Sequence of chain 1.C:
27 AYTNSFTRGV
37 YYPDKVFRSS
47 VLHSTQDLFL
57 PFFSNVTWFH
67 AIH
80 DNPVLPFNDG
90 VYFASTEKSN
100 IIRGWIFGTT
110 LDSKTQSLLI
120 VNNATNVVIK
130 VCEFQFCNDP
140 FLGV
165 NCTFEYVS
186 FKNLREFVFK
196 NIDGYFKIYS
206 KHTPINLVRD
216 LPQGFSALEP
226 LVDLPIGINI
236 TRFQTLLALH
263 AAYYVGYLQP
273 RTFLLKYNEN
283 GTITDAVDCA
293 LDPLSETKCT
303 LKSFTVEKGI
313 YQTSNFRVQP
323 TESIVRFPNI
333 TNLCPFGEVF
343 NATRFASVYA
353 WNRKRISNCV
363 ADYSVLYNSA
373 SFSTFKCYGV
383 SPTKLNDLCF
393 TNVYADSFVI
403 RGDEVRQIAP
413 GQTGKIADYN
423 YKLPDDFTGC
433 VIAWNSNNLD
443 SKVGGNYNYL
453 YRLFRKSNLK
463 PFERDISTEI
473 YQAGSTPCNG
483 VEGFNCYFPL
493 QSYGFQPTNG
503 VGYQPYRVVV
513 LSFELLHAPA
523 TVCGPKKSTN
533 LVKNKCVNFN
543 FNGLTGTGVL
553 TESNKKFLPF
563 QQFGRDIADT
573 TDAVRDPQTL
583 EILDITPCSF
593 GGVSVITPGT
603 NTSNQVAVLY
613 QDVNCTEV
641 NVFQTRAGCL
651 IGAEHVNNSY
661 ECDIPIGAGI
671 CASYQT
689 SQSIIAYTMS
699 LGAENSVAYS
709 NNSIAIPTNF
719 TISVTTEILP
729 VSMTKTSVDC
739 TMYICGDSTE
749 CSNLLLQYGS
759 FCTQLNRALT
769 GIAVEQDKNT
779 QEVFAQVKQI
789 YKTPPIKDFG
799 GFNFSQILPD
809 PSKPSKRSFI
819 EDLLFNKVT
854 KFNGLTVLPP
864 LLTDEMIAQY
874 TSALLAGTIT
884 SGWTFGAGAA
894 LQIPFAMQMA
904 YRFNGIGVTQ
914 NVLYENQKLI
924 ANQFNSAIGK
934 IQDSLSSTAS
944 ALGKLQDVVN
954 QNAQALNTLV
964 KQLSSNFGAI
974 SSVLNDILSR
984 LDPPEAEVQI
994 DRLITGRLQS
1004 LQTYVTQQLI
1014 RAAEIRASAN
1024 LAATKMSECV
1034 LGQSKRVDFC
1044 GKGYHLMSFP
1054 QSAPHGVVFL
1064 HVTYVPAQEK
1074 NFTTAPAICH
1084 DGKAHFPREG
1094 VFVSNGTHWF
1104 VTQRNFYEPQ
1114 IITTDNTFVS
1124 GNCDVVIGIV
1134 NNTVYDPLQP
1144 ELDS

Binding-site contacts:
Ligand atom C4 contacts residue ASN282 of chain 1.C at 4.2 Å.
Ligand atom O7 contacts residue ASN280 of chain 1.C at 3.6 Å (h-bond).
Ligand atom C7 contacts residue ASN280 of chain 1.C at 3.9 Å.
Ligand atom C3 contacts residue ASN282 of chain 1.C at 3.8 Å.
Ligand atom C7 contacts residue ASN282 of chain 1.C at 3.2 Å.
Ligand atom C8 contacts residue ASN280 of chain 1.C at 3.4 Å.
Ligand atom O7 contacts residue ASN282 of chain 1.C at 3.2 Å (h-bond).
Ligand atom C5 contacts residue ASN282 of chain 1.C at 3.7 Å.
Ligand atom C2 contacts residue ASN282 of chain 1.C at 2.5 Å.
Ligand atom N2 contacts residue ASN282 of chain 1.C at 2.9 Å (h-bond).
Ligand atom C8 contacts residue ASN282 of chain 1.C at 4.1 Å.
Ligand atom O5 contacts residue ASN282 of chain 1.C at 2.4 Å (h-bond).
Ligand atom C8 contacts residue GLU281 of chain 1.C at 3.3 Å.
Ligand atom C1 contacts residue ASN282 of chain 1.C at 1.4 Å.

This protein binds this small molecule.
Small molecule (SMILES): CC(=O)N[C@@H]1[C@@H](O)[C@H](O)[C@@H](CO)O[C@H]1O